Sequence of chain 1.D:
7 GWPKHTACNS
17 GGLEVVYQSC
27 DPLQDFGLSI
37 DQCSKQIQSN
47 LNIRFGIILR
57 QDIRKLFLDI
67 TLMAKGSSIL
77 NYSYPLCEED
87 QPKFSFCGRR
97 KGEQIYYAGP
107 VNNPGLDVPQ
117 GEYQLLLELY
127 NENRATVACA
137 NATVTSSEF

Binding-site contacts:
Ligand atom C3 contacts residue ASN77 of chain 1.D at 3.6 Å.
Ligand atom C8 contacts residue ILE75 of chain 1.D at 3.9 Å (hydrophobic).
Ligand atom C3 contacts residue SER74 of chain 1.D at 4.3 Å.
Ligand atom C4 contacts residue ASN77 of chain 1.D at 4.0 Å.
Ligand atom C8 contacts residue SER74 of chain 1.D at 3.3 Å.
Ligand atom C2 contacts residue ASN77 of chain 1.D at 2.2 Å.
Ligand atom O5 contacts residue ASN77 of chain 1.D at 2.4 Å (h-bond).
Ligand atom C2 contacts residue SER74 of chain 1.D at 3.6 Å.
Ligand atom C1 contacts residue SER74 of chain 1.D at 3.3 Å.
Ligand atom N2 contacts residue ASN77 of chain 1.D at 3.0 Å (h-bond).
Ligand atom O3 contacts residue ASN77 of chain 1.D at 4.4 Å.
Ligand atom C7 contacts residue SER74 of chain 1.D at 3.4 Å.
Ligand atom O7 contacts residue ASN77 of chain 1.D at 3.3 Å (h-bond).
Ligand atom O5 contacts residue SER74 of chain 1.D at 4.3 Å.
Ligand atom C7 contacts residue ASN77 of chain 1.D at 3.4 Å.
Ligand atom O7 contacts residue SER74 of chain 1.D at 4.4 Å.
Ligand atom C5 contacts residue ASN77 of chain 1.D at 3.6 Å.
Ligand atom C1 contacts residue ASN77 of chain 1.D at 1.4 Å.
Ligand atom N2 contacts residue SER74 of chain 1.D at 2.8 Å (h-bond).
Ligand atom C8 contacts residue LEU76 of chain 1.D at 4.5 Å (hydrophobic).

A small-molecule ligand and the protein it binds are described below.
Small molecule (SMILES): CC(=O)N[C@@H]1[C@@H](O)[C@H](O)[C@@H](CO)O[C@H]1O